Binding-site contacts:
Ligand atom O3 contacts residue PHE82 of chain 1.B at 3.2 Å.
Ligand atom C3 contacts residue PHE82 of chain 1.B at 4.0 Å (hydrophobic).
Ligand atom C18 contacts residue LEU61 of chain 1.B at 4.1 Å (hydrophobic).
Ligand atom O24 contacts residue THR93 of chain 1.B at 3.8 Å.
Ligand atom C2 contacts residue PHE55 of chain 1.B at 4.1 Å (hydrophobic).
Ligand atom C4 contacts residue ASP38 of chain 1.B at 3.5 Å.
Ligand atom C12 contacts residue LEU61 of chain 1.B at 4.2 Å (hydrophobic).
Ligand atom C5 contacts residue ASP38 of chain 1.B at 3.5 Å.
Ligand atom C12 contacts residue SER58 of chain 1.B at 4.2 Å.
Ligand atom O24 contacts residue PHE88 of chain 1.B at 3.2 Å.
Ligand atom C22 contacts residue PHE86 of chain 1.B at 4.3 Å (hydrophobic).
Ligand atom C7 contacts residue ASP38 of chain 1.B at 4.1 Å.
Ligand atom C21 contacts residue VAL95 of chain 1.B at 4.4 Å (hydrophobic).
Ligand atom C9 contacts residue SER58 of chain 1.B at 3.4 Å.
Ligand atom O3 contacts residue PHE55 of chain 1.B at 4.3 Å.
Ligand atom C13 contacts residue LEU61 of chain 1.B at 4.4 Å (hydrophobic).
Ligand atom O3 contacts residue ASP99 of chain 1.B at 2.9 Å (salt-bridge).
Ligand atom C23 contacts residue PHE86 of chain 1.B at 3.3 Å (hydrophobic).
Ligand atom O23 contacts residue PHE88 of chain 1.B at 3.1 Å.
Ligand atom C2 contacts residue LEU18 of chain 1.B at 4.3 Å (hydrophobic).
Ligand atom O24 contacts residue PHE86 of chain 1.B at 2.9 Å.
Ligand atom O20 contacts residue VAL95 of chain 1.B at 3.6 Å.
Ligand atom C5 contacts residue SER58 of chain 1.B at 4.4 Å.
Ligand atom C3 contacts residue ASP99 of chain 1.B at 3.9 Å.
Ligand atom C4 contacts residue ALA114 of chain 1.B at 4.3 Å (hydrophobic).
Ligand atom C2 contacts residue TYR14 of chain 1.B at 4.1 Å (hydrophobic).
Ligand atom C21 contacts residue PHE86 of chain 1.B at 3.1 Å (hydrophobic).
Ligand atom C20 contacts residue LEU61 of chain 1.B at 4.3 Å (hydrophobic).
Ligand atom C3 contacts residue TYR14 of chain 1.B at 3.8 Å (hydrophobic).
Ligand atom C1 contacts residue SER58 of chain 1.B at 2.7 Å.
Ligand atom O23 contacts residue PHE86 of chain 1.B at 4.1 Å.
Ligand atom C23 contacts residue PHE88 of chain 1.B at 3.3 Å (hydrophobic).
Ligand atom O17 contacts residue LEU61 of chain 1.B at 3.5 Å.
Ligand atom C11 contacts residue SER58 of chain 1.B at 2.7 Å.
Ligand atom C6 contacts residue ASP38 of chain 1.B at 2.8 Å.
Ligand atom C10 contacts residue SER58 of chain 1.B at 2.9 Å.
Ligand atom C2 contacts residue SER58 of chain 1.B at 3.4 Å.
Ligand atom C17 contacts residue LEU61 of chain 1.B at 4.0 Å (hydrophobic).
Ligand atom O3 contacts residue TYR14 of chain 1.B at 2.8 Å (h-bond).
Ligand atom C7 contacts residue PHE116 of chain 1.B at 4.3 Å (hydrophobic).

Sequence of chain 1.B:
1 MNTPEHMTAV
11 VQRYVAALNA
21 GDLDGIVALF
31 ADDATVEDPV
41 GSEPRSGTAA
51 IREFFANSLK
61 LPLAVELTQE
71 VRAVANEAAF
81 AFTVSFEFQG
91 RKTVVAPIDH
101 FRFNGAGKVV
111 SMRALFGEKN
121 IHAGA

This protein binds this small molecule.
Small molecule (SMILES): C[C@]12CC[C@H]3[C@@H](CCC4=CC(=O)CC[C@@H]43)[C@@H]1CC[C@H]2OC(=O)CCC(=O)O